Sequence of chain 1.A:
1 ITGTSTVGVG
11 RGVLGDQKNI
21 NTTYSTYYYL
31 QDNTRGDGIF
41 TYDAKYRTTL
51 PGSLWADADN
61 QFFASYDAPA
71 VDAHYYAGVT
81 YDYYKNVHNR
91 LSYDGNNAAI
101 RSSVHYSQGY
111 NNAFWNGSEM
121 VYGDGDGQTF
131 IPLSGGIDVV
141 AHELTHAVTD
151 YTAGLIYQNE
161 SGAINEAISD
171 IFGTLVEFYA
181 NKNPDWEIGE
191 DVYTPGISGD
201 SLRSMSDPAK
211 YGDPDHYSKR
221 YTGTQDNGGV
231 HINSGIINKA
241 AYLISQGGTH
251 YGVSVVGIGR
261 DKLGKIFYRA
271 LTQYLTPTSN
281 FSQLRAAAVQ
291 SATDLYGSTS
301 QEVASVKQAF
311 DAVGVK

The small molecule below binds the protein below.
Small molecule (SMILES): Cc1ccc2c(c1)CC[C@@H](C[PH](=O)[O-])O2

Binding-site contacts:
Ligand atom OP2 contacts residue ZN1 of chain 1.B at 3.0 Å.
Ligand atom CH2 contacts residue ASP226 of chain 1.A at 3.7 Å.
Ligand atom CD contacts residue HIS231 of chain 1.A at 3.7 Å.
Ligand atom OP1 contacts residue HIS231 of chain 1.A at 2.9 Å (h-bond).
Ligand atom CA2 contacts residue ALA113 of chain 1.A at 3.5 Å (hydrophobic).
Ligand atom CZ2 contacts residue LEU1 of chain 1.H at 3.4 Å (hydrophobic).
Ligand atom CA1 contacts residue LEU1 of chain 1.H at 3.6 Å (hydrophobic).
Ligand atom P contacts residue ZN1 of chain 1.B at 2.9 Å.
Ligand atom OP2 contacts residue LEU1 of chain 1.H at 2.5 Å (h-bond).
Ligand atom CB2 contacts residue LEN1 of chain 1.I at 2.7 Å.
Ligand atom OP2 contacts residue GLU143 of chain 1.A at 2.6 Å (salt-bridge).
Ligand atom OP1 contacts residue HIS146 of chain 1.A at 3.4 Å (h-bond).
Ligand atom CB2 contacts residue HIS231 of chain 1.A at 3.3 Å.
Ligand atom OP1 contacts residue GLU166 of chain 1.A at 2.8 Å (salt-bridge).
Ligand atom CA1 contacts residue HIS231 of chain 1.A at 3.4 Å.
Ligand atom OP1 contacts residue ZN1 of chain 1.B at 1.9 Å.
Ligand atom P contacts residue LEU1 of chain 1.H at 1.7 Å.
Ligand atom OP2 contacts residue HIS142 of chain 1.A at 3.8 Å.
Ligand atom CA1 contacts residue LEN1 of chain 1.I at 1.5 Å.
Ligand atom O contacts residue HIS231 of chain 1.A at 3.6 Å.
Ligand atom OP1 contacts residue LEU1 of chain 1.H at 2.6 Å (h-bond).
Ligand atom P contacts residue ALA113 of chain 1.A at 3.7 Å.
Ligand atom O contacts residue LEU1 of chain 1.H at 3.1 Å (h-bond).
Ligand atom OP2 contacts residue ALA113 of chain 1.A at 3.6 Å.
Ligand atom P contacts residue LEN1 of chain 1.I at 3.7 Å.
Ligand atom CB1 contacts residue LEN1 of chain 1.I at 2.4 Å.
Ligand atom O contacts residue ASN112 of chain 1.A at 3.1 Å (h-bond).
Ligand atom CG2 contacts residue HIS231 of chain 1.A at 3.5 Å.
Ligand atom O contacts residue LEN1 of chain 1.I at 2.5 Å (h-bond).
Ligand atom CA2 contacts residue LEU1 of chain 1.H at 2.6 Å (hydrophobic).
Ligand atom OP2 contacts residue HIS146 of chain 1.A at 3.2 Å.
Ligand atom CZ2 contacts residue ASN112 of chain 1.A at 3.8 Å.
Ligand atom CG1 contacts residue LEN1 of chain 1.I at 3.7 Å.
Ligand atom OP1 contacts residue LEN1 of chain 1.I at 3.6 Å.
Ligand atom OP1 contacts residue TYR157 of chain 1.A at 3.4 Å (h-bond).
Ligand atom CB2 contacts residue ASN112 of chain 1.A at 3.6 Å.
Ligand atom CG1 contacts residue HIS231 of chain 1.A at 3.7 Å.
Ligand atom OP1 contacts residue HIS142 of chain 1.A at 3.3 Å (h-bond).
Ligand atom CZ2 contacts residue LEN1 of chain 1.I at 3.7 Å.
Ligand atom CB1 contacts residue HIS231 of chain 1.A at 3.6 Å.